Sequence of chain 8.A:
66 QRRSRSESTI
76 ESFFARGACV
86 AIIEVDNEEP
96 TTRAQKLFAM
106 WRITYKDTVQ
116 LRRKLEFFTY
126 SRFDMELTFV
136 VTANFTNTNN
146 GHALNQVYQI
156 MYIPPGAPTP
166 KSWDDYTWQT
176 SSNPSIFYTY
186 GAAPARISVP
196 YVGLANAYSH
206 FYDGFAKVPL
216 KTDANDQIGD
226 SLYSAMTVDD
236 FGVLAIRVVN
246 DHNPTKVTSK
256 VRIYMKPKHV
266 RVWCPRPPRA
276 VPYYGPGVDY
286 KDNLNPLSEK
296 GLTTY

The small molecule below binds the protein below.
Small molecule (SMILES): CCO/N=C/c1ccc(OCC[C@@H](C)CCN2CCN(c3ccncc3)C2=O)cc1

Binding-site contacts:
Ligand atom OAC contacts residue TYR110 of chain 8.A at 3.6 Å.
Ligand atom CAL contacts residue MET130 of chain 8.A at 3.2 Å (hydrophobic).
Ligand atom CAN contacts residue ILE108 of chain 8.A at 3.7 Å (hydrophobic).
Ligand atom CAZ contacts residue VAL194 of chain 8.A at 3.9 Å (hydrophobic).
Ligand atom CAQ contacts residue PHE236 of chain 8.A at 3.5 Å (hydrophobic).
Ligand atom CAS contacts residue TYR203 of chain 8.A at 3.7 Å (hydrophobic).
Ligand atom CAI contacts residue TYR157 of chain 8.A at 3.6 Å (hydrophobic).
Ligand atom CAX contacts residue PHE236 of chain 8.A at 3.3 Å (hydrophobic).
Ligand atom NAT contacts residue TYR157 of chain 8.A at 3.4 Å.
Ligand atom OAC contacts residue THR109 of chain 8.A at 3.8 Å.
Ligand atom CAR contacts residue TYR203 of chain 8.A at 3.7 Å (hydrophobic).
Ligand atom CAF contacts residue LYS111 of chain 8.A at 3.6 Å.
Ligand atom CAJ contacts residue VAL194 of chain 8.A at 3.6 Å (hydrophobic).
Ligand atom CAJ contacts residue LEU132 of chain 8.A at 3.3 Å (hydrophobic).
Ligand atom CAA contacts residue PRO179 of chain 8.A at 3.3 Å (hydrophobic).
Ligand atom CAE contacts residue SER204 of chain 8.A at 3.4 Å.
Ligand atom NAU contacts residue LYS111 of chain 8.A at 3.5 Å (salt-bridge).
Ligand atom CAO contacts residue PHE236 of chain 8.A at 3.7 Å (hydrophobic).
Ligand atom CAL contacts residue LEU132 of chain 8.A at 3.9 Å (hydrophobic).
Ligand atom CBA contacts residue TYR110 of chain 8.A at 3.4 Å (hydrophobic).
Ligand atom OAC contacts residue PHE236 of chain 8.A at 3.5 Å.
Ligand atom CAM contacts residue TYR157 of chain 8.A at 3.8 Å (hydrophobic).
Ligand atom CAA contacts residue ILE181 of chain 8.A at 3.8 Å (hydrophobic).
Ligand atom NBD contacts residue TYR110 of chain 8.A at 3.4 Å.
Ligand atom CAE contacts residue TYR110 of chain 8.A at 3.8 Å (hydrophobic).
Ligand atom CAA contacts residue SER180 of chain 8.A at 3.6 Å.
Ligand atom CAD contacts residue ILE192 of chain 8.A at 3.4 Å (hydrophobic).
Ligand atom CAG contacts residue TYR110 of chain 8.A at 3.7 Å (hydrophobic).
Ligand atom CAA contacts residue ILE155 of chain 8.A at 3.8 Å (hydrophobic).
Ligand atom CAK contacts residue TYR157 of chain 8.A at 3.6 Å (hydrophobic).
Ligand atom CBB contacts residue MET130 of chain 8.A at 3.7 Å (hydrophobic).
Ligand atom NBD contacts residue PHE236 of chain 8.A at 3.6 Å.
Ligand atom OAV contacts residue ILE192 of chain 8.A at 3.1 Å.
Ligand atom CAX contacts residue TYR110 of chain 8.A at 3.6 Å (hydrophobic).
Ligand atom NBC contacts residue PHE236 of chain 8.A at 3.7 Å.
Ligand atom CAB contacts residue TYR203 of chain 8.A at 3.6 Å (hydrophobic).
Ligand atom CAH contacts residue TYR110 of chain 8.A at 3.6 Å (hydrophobic).
Ligand atom NAT contacts residue ILE192 of chain 8.A at 3.8 Å.
Ligand atom CAY contacts residue VAL194 of chain 8.A at 3.8 Å (hydrophobic).
Ligand atom CAL contacts residue VAL194 of chain 8.A at 3.8 Å (hydrophobic).

Sequence of chain 8.C:
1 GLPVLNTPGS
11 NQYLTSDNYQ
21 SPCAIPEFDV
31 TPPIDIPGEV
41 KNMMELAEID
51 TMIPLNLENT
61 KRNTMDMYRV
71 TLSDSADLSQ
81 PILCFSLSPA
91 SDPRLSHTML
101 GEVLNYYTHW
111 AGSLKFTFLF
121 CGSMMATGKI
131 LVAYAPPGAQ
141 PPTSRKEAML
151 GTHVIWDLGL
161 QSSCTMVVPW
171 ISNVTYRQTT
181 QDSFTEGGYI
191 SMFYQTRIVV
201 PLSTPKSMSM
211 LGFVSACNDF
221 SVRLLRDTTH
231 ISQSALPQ